A small-molecule ligand and the protein it binds are described below.
Small molecule (SMILES): O=c1[nH]cnc2c1ncn2[C@@H]1O[C@H](COP(=O)(O)O)[C@@H](O)[C@H]1O

Sequence of chain 1.A:
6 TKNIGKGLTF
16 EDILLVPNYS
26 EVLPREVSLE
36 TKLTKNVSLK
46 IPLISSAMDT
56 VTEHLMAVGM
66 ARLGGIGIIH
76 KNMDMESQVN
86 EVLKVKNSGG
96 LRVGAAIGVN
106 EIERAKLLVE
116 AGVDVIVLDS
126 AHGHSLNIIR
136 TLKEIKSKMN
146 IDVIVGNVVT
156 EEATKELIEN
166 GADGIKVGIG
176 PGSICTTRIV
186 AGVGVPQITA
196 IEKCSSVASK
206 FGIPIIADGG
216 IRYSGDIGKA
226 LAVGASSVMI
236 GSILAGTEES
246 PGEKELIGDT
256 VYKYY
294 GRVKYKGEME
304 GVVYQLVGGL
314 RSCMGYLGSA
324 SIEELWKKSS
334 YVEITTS

Binding-site contacts:
Ligand atom O4' contacts residue GLY177 of chain 1.A at 3.7 Å.
Ligand atom P contacts residue GLY214 of chain 1.A at 4.1 Å.
Ligand atom O2P contacts residue SER237 of chain 1.A at 3.5 Å (h-bond).
Ligand atom C3' contacts residue ASP213 of chain 1.A at 3.5 Å.
Ligand atom O3' contacts residue SER51 of chain 1.A at 3.1 Å (h-bond).
Ligand atom O3' contacts residue ASP213 of chain 1.A at 2.6 Å (salt-bridge).
Ligand atom C6 contacts residue ILE179 of chain 1.A at 4.0 Å (hydrophobic).
Ligand atom O6 contacts residue ILE179 of chain 1.A at 3.6 Å.
Ligand atom O1P contacts residue GLY214 of chain 1.A at 3.9 Å.
Ligand atom O2' contacts residue ASP213 of chain 1.A at 2.5 Å (salt-bridge).
Ligand atom C4' contacts residue SER51 of chain 1.A at 4.0 Å.
Ligand atom C5' contacts residue SER51 of chain 1.A at 3.5 Å.
Ligand atom O3P contacts residue SER178 of chain 1.A at 3.2 Å.
Ligand atom O1P contacts residue GLY177 of chain 1.A at 3.9 Å.
Ligand atom O5' contacts residue SER178 of chain 1.A at 4.0 Å.
Ligand atom C4' contacts residue GLY214 of chain 1.A at 4.1 Å.
Ligand atom O3P contacts residue GLY236 of chain 1.A at 3.8 Å.
Ligand atom C5 contacts residue ILE179 of chain 1.A at 4.1 Å (hydrophobic).
Ligand atom C5' contacts residue MET53 of chain 1.A at 4.0 Å (hydrophobic).
Ligand atom O1P contacts residue SER178 of chain 1.A at 3.1 Å (h-bond).
Ligand atom O2P contacts residue GLY236 of chain 1.A at 2.8 Å (h-bond).
Ligand atom C3' contacts residue MET53 of chain 1.A at 4.1 Å (hydrophobic).
Ligand atom O5' contacts residue GLY214 of chain 1.A at 3.4 Å.
Ligand atom N7 contacts residue ILE179 of chain 1.A at 3.4 Å.
Ligand atom C5' contacts residue ASP213 of chain 1.A at 4.1 Å.
Ligand atom C2 contacts residue THR182 of chain 1.A at 4.0 Å.
Ligand atom O3P contacts residue SER237 of chain 1.A at 3.1 Å (h-bond).
Ligand atom O1P contacts residue GLY215 of chain 1.A at 3.2 Å (h-bond).
Ligand atom P contacts residue SER178 of chain 1.A at 3.8 Å.
Ligand atom O3' contacts residue MET234 of chain 1.A at 3.5 Å (h-bond).
Ligand atom O5' contacts residue GLY177 of chain 1.A at 4.0 Å.
Ligand atom O2' contacts residue ASN152 of chain 1.A at 3.8 Å.
Ligand atom C8 contacts residue MET53 of chain 1.A at 3.6 Å (hydrophobic).
Ligand atom C2' contacts residue ASP213 of chain 1.A at 3.6 Å.
Ligand atom P contacts residue GLY236 of chain 1.A at 4.0 Å.
Ligand atom C3' contacts residue SER51 of chain 1.A at 3.7 Å.
Ligand atom P contacts residue SER237 of chain 1.A at 3.9 Å.
Ligand atom N7 contacts residue MET53 of chain 1.A at 3.7 Å.
Ligand atom O2P contacts residue ILE235 of chain 1.A at 3.8 Å.
Ligand atom C4' contacts residue ASP213 of chain 1.A at 3.4 Å.